Sequence of chain 1.A:
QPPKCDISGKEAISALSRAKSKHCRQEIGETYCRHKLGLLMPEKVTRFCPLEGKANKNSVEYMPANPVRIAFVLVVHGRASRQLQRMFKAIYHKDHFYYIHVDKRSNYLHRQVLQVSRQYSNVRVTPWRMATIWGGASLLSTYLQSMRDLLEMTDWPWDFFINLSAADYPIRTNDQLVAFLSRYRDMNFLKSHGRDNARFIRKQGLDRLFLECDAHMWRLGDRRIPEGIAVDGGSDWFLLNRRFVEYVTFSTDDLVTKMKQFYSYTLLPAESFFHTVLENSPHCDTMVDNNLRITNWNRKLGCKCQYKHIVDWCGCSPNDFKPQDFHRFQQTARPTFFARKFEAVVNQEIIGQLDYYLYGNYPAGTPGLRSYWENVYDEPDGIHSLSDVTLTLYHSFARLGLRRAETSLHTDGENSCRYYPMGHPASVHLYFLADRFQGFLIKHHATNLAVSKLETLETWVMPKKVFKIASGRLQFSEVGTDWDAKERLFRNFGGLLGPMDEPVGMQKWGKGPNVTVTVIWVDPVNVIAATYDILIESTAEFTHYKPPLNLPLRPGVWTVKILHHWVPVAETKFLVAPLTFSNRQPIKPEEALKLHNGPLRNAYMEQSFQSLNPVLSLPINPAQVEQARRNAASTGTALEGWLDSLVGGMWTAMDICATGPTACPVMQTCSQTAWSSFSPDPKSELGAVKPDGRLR

The small molecule below binds the protein below.
Small molecule (SMILES): NC(=O)CC[C@@H](C=O)NC(=O)CNC(=O)CNC(=O)CNC(=O)[C@H](CO)NC(=O)[C@H](Cc1ccc(O)cc1)NC(=O)[C@@H](N)CCC(=O)O

Binding-site contacts:
Ligand atom OG contacts residue GLU321 of chain 1.A at 2.6 Å (salt-bridge).
Ligand atom CE2 contacts residue PHE250 of chain 1.A at 3.6 Å (hydrophobic).
Ligand atom N contacts residue GLN254 of chain 1.A at 3.5 Å (h-bond).
Ligand atom OE1 contacts residue TRP347 of chain 1.A at 3.2 Å (h-bond).
Ligand atom CB contacts residue GLU321 of chain 1.A at 3.7 Å.
Ligand atom OE1 contacts residue SER285 of chain 1.A at 3.8 Å.
Ligand atom N contacts residue GLN254 of chain 1.A at 2.7 Å (h-bond).
Ligand atom CB contacts residue GLN254 of chain 1.A at 3.2 Å.
Ligand atom CB contacts residue PHE250 of chain 1.A at 3.5 Å (hydrophobic).
Ligand atom CA contacts residue LYS253 of chain 1.A at 3.6 Å.
Ligand atom N contacts residue TRP363 of chain 1.A at 3.6 Å.
Ligand atom CA contacts residue GLN254 of chain 1.A at 3.2 Å.
Ligand atom O contacts residue CYS364 of chain 1.A at 3.2 Å (h-bond).
Ligand atom N contacts residue LYS253 of chain 1.A at 3.1 Å (salt-bridge).
Ligand atom CE2 contacts residue HIS243 of chain 1.A at 3.7 Å.
Ligand atom C contacts residue TRP363 of chain 1.A at 3.4 Å (hydrophobic).
Ligand atom CD2 contacts residue PHE250 of chain 1.A at 3.3 Å (hydrophobic).
Ligand atom CB contacts residue GLU321 of chain 1.A at 3.1 Å.
Ligand atom O contacts residue TRP363 of chain 1.A at 3.3 Å (h-bond).
Ligand atom N contacts residue LEU318 of chain 1.A at 3.7 Å.
Ligand atom CA contacts residue CYS364 of chain 1.A at 3.6 Å (hydrophobic).
Ligand atom CG contacts residue GLN254 of chain 1.A at 3.6 Å.
Ligand atom N contacts residue TRP363 of chain 1.A at 3.6 Å (h-bond).
Ligand atom OE1 contacts residue ARG269 of chain 1.A at 3.5 Å (salt-bridge).
Ligand atom C contacts residue CYS364 of chain 1.A at 3.7 Å (hydrophobic).
Ligand atom OG contacts residue TRP347 of chain 1.A at 3.4 Å.
Ligand atom C contacts residue LYS253 of chain 1.A at 3.4 Å.
Ligand atom O contacts residue ARG349 of chain 1.A at 3.3 Å (salt-bridge).
Ligand atom N contacts residue GLU321 of chain 1.A at 2.9 Å (salt-bridge).
Ligand atom CE1 contacts residue LYS253 of chain 1.A at 3.7 Å.
Ligand atom CG contacts residue PHE250 of chain 1.A at 3.5 Å (hydrophobic).
Ligand atom CD1 contacts residue GLN254 of chain 1.A at 3.2 Å.
Ligand atom O contacts residue GLY365 of chain 1.A at 3.4 Å.
Ligand atom O contacts residue GLY284 of chain 1.A at 3.7 Å.
Ligand atom CD2 contacts residue HIS243 of chain 1.A at 3.6 Å.
Ligand atom N contacts residue CYS364 of chain 1.A at 3.0 Å (h-bond).
Ligand atom CB contacts residue TRP363 of chain 1.A at 3.6 Å (hydrophobic).
Ligand atom O contacts residue CYS366 of chain 1.A at 2.8 Å (h-bond).
Ligand atom CB contacts residue CYS366 of chain 1.A at 3.5 Å (hydrophobic).
Ligand atom CA contacts residue GLU321 of chain 1.A at 3.7 Å.